Sequence of chain 1.E:
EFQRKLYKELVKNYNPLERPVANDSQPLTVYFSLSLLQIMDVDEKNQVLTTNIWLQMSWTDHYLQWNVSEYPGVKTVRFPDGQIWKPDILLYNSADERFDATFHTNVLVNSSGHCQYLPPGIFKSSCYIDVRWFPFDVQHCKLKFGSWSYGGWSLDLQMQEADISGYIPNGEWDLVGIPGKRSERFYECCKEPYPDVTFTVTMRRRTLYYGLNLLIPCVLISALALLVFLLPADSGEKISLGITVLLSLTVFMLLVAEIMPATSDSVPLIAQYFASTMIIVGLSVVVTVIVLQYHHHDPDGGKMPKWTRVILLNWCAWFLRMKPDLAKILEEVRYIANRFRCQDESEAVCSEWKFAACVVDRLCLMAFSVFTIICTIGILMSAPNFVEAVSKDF

The small molecule below binds the protein below.
Small molecule (SMILES): CC(=O)N[C@H]1[C@H](O[C@H]2[C@H](O)[C@@H](NC(C)=O)CO[C@@H]2CO)O[C@H](CO)[C@@H](O)[C@@H]1O

Binding-site contacts:
Ligand atom C8 contacts residue SER111 of chain 1.E at 3.1 Å.
Ligand atom C8 contacts residue SER112 of chain 1.E at 4.3 Å.
Ligand atom C6 contacts residue HIS114 of chain 1.E at 3.5 Å.
Ligand atom C1 contacts residue SER112 of chain 1.E at 3.6 Å.
Ligand atom N2 contacts residue HIS114 of chain 1.E at 4.1 Å.
Ligand atom C5 contacts residue HIS114 of chain 1.E at 3.3 Å.
Ligand atom C2 contacts residue ASN110 of chain 1.E at 2.5 Å.
Ligand atom C4 contacts residue HIS114 of chain 1.E at 4.3 Å.
Ligand atom O4 contacts residue HIS114 of chain 1.E at 3.9 Å.
Ligand atom C5 contacts residue ASN110 of chain 1.E at 3.6 Å.
Ligand atom N2 contacts residue ASN110 of chain 1.E at 3.0 Å (h-bond).
Ligand atom C8 contacts residue HIS114 of chain 1.E at 3.1 Å.
Ligand atom C8 contacts residue ASN110 of chain 1.E at 4.5 Å.
Ligand atom C7 contacts residue HIS114 of chain 1.E at 3.1 Å.
Ligand atom C7 contacts residue SER111 of chain 1.E at 4.3 Å.
Ligand atom C4 contacts residue ASN110 of chain 1.E at 4.2 Å.
Ligand atom C3 contacts residue SER112 of chain 1.E at 3.7 Å.
Ligand atom O5 contacts residue ASN110 of chain 1.E at 2.4 Å (h-bond).
Ligand atom C1 contacts residue ASN110 of chain 1.E at 1.4 Å.
Ligand atom O7 contacts residue HIS114 of chain 1.E at 3.0 Å (h-bond).
Ligand atom O5 contacts residue HIS114 of chain 1.E at 3.5 Å.
Ligand atom N2 contacts residue SER112 of chain 1.E at 3.4 Å (h-bond).
Ligand atom C7 contacts residue SER112 of chain 1.E at 4.5 Å.
Ligand atom C2 contacts residue SER112 of chain 1.E at 3.7 Å.
Ligand atom C3 contacts residue HIS114 of chain 1.E at 4.3 Å.
Ligand atom O7 contacts residue ASN110 of chain 1.E at 4.4 Å.
Ligand atom C1 contacts residue HIS114 of chain 1.E at 3.7 Å.
Ligand atom C7 contacts residue ASN110 of chain 1.E at 3.9 Å.
Ligand atom C3 contacts residue ASN110 of chain 1.E at 3.8 Å.